Sequence of chain 17.E:
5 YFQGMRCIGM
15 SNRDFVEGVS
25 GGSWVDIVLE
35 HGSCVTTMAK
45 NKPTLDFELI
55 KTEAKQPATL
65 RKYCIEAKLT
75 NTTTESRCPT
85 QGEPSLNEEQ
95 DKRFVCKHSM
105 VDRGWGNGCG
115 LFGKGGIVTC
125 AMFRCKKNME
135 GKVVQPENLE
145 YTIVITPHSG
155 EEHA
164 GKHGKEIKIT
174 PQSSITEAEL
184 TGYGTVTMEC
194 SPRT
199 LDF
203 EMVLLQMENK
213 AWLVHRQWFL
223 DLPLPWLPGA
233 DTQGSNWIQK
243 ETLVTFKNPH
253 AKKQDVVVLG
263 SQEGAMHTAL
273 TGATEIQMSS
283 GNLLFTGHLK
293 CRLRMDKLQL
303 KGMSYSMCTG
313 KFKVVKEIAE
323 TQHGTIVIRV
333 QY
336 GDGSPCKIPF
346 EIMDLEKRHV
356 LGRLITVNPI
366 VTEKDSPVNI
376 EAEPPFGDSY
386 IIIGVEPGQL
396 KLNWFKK

This small molecule binds to this protein.
Small molecule (SMILES): CC(=O)N[C@@H]1[C@@H](O)[C@H](O)[C@@H](CO)O[C@H]1O

Sequence of chain 17.F:
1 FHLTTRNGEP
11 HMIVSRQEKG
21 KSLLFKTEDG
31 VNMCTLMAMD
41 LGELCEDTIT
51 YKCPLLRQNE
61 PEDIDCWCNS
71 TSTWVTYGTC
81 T

Binding-site contacts:
Ligand atom O6 contacts residue ASN75 of chain 17.E at 3.8 Å.
Ligand atom C6 contacts residue THR48 of chain 17.F at 4.4 Å.
Ligand atom O7 contacts residue MET126 of chain 17.E at 3.1 Å.
Ligand atom C4 contacts residue NAG1 of chain 17.Z at 2.9 Å.
Ligand atom O6 contacts residue CYS45 of chain 17.F at 3.4 Å (h-bond).
Ligand atom O6 contacts residue NAG1 of chain 17.Z at 4.1 Å.
Ligand atom C6 contacts residue CYS45 of chain 17.F at 4.4 Å (hydrophobic).
Ligand atom C3 contacts residue ASN75 of chain 17.E at 3.5 Å.
Ligand atom O6 contacts residue GLU46 of chain 17.F at 3.8 Å.
Ligand atom C3 contacts residue NAG1 of chain 17.Z at 3.3 Å.
Ligand atom C2 contacts residue ASN75 of chain 17.E at 2.6 Å.
Ligand atom C8 contacts residue ASN75 of chain 17.E at 3.0 Å.
Ligand atom C6 contacts residue NAG1 of chain 17.Z at 3.4 Å.
Ligand atom O6 contacts residue THR48 of chain 17.F at 4.0 Å.
Ligand atom O4 contacts residue NAG1 of chain 17.Z at 1.6 Å.
Ligand atom C7 contacts residue MET126 of chain 17.E at 3.8 Å (hydrophobic).
Ligand atom O3 contacts residue NAG1 of chain 17.Z at 2.4 Å (h-bond).
Ligand atom O5 contacts residue THR48 of chain 17.F at 4.0 Å.
Ligand atom C8 contacts residue MET126 of chain 17.E at 3.7 Å (hydrophobic).
Ligand atom C4 contacts residue ASN75 of chain 17.E at 4.0 Å.
Ligand atom C5 contacts residue NAG1 of chain 17.Z at 3.7 Å.
Ligand atom C7 contacts residue ASN75 of chain 17.E at 2.8 Å.
Ligand atom O5 contacts residue ASN75 of chain 17.E at 2.1 Å (h-bond).
Ligand atom C6 contacts residue ASN75 of chain 17.E at 3.8 Å.
Ligand atom O7 contacts residue ASN75 of chain 17.E at 3.2 Å (h-bond).
Ligand atom C5 contacts residue ASN75 of chain 17.E at 3.2 Å.
Ligand atom N2 contacts residue ASN75 of chain 17.E at 3.0 Å (h-bond).
Ligand atom C1 contacts residue ASN75 of chain 17.E at 1.3 Å.
Ligand atom C2 contacts residue NAG1 of chain 17.Z at 4.1 Å.
Ligand atom C8 contacts residue PHE98 of chain 17.E at 3.6 Å (hydrophobic).